Sequence of chain 1.A:
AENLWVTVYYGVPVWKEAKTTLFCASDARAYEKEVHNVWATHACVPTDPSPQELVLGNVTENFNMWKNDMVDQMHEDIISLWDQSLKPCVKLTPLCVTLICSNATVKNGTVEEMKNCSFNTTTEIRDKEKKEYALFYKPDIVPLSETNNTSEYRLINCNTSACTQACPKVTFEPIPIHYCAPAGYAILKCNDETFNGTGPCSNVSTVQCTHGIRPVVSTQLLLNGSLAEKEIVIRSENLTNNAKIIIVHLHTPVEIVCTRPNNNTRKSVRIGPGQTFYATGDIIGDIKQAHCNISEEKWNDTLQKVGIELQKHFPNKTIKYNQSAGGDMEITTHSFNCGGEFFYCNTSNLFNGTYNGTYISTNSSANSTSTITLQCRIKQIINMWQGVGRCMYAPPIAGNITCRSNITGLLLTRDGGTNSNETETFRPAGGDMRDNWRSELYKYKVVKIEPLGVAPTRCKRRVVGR

Binding-site contacts:
Ligand atom C7 contacts residue ASN203 of chain 1.A at 3.7 Å.
Ligand atom N2 contacts residue ASN203 of chain 1.A at 3.0 Å (h-bond).
Ligand atom C4 contacts residue VAL55 of chain 1.A at 4.1 Å (hydrophobic).
Ligand atom O3 contacts residue ASN191 of chain 1.A at 4.3 Å.
Ligand atom N2 contacts residue GLU193 of chain 1.A at 2.8 Å (salt-bridge).
Ligand atom O7 contacts residue GLU193 of chain 1.A at 3.9 Å.
Ligand atom C2 contacts residue ASN191 of chain 1.A at 3.2 Å.
Ligand atom O5 contacts residue ASN203 of chain 1.A at 2.3 Å (h-bond).
Ligand atom C6 contacts residue GLU53 of chain 1.A at 3.3 Å.
Ligand atom O6 contacts residue VAL55 of chain 1.A at 3.9 Å.
Ligand atom O3 contacts residue GLU193 of chain 1.A at 2.8 Å (salt-bridge).
Ligand atom C5 contacts residue ASN203 of chain 1.A at 3.7 Å.
Ligand atom O6 contacts residue GLU53 of chain 1.A at 2.6 Å (salt-bridge).
Ligand atom C3 contacts residue ASN191 of chain 1.A at 4.4 Å.
Ligand atom C4 contacts residue ASN203 of chain 1.A at 4.3 Å.
Ligand atom C2 contacts residue ASN203 of chain 1.A at 2.5 Å.
Ligand atom C7 contacts residue ASN191 of chain 1.A at 3.8 Å.
Ligand atom C7 contacts residue GLU193 of chain 1.A at 3.4 Å.
Ligand atom C1 contacts residue ASN191 of chain 1.A at 4.0 Å.
Ligand atom C2 contacts residue GLU193 of chain 1.A at 3.6 Å.
Ligand atom C6 contacts residue VAL55 of chain 1.A at 4.1 Å (hydrophobic).
Ligand atom O7 contacts residue ASN203 of chain 1.A at 3.8 Å.
Ligand atom N2 contacts residue ASN191 of chain 1.A at 2.8 Å (h-bond).
Ligand atom C5 contacts residue VAL55 of chain 1.A at 4.2 Å (hydrophobic).
Ligand atom C1 contacts residue ASN203 of chain 1.A at 1.5 Å.
Ligand atom C3 contacts residue GLU193 of chain 1.A at 3.6 Å.
Ligand atom C8 contacts residue GLU193 of chain 1.A at 3.5 Å.
Ligand atom O5 contacts residue VAL55 of chain 1.A at 3.9 Å.
Ligand atom C8 contacts residue ASN191 of chain 1.A at 4.1 Å.
Ligand atom C3 contacts residue ASN203 of chain 1.A at 3.9 Å.

A small-molecule ligand and the protein it binds are described below.
Small molecule (SMILES): CC(=O)N[C@H]1[C@H](O[C@H]2[C@H](O)[C@@H](NC(C)=O)CO[C@@H]2CO)O[C@H](CO)[C@@H](O[C@@H]2O[C@H](CO)[C@@H](O)[C@H](O)[C@@H]2O)[C@@H]1O